A small-molecule ligand and the protein it binds are described below.
Small molecule (SMILES): CC(=O)N[C@H]1[C@H](O[C@H]2[C@H](O)[C@@H](NC(C)=O)CO[C@@H]2CO)O[C@H](CO)[C@@H](O)[C@@H]1O

Binding-site contacts:
Ligand atom N2 contacts residue ASN106 of chain 1.H at 4.0 Å.
Ligand atom C8 contacts residue ASP290 of chain 1.H at 3.1 Å.
Ligand atom O7 contacts residue ASN118 of chain 1.H at 3.7 Å.
Ligand atom C1 contacts residue TYR135 of chain 1.H at 4.2 Å (hydrophobic).
Ligand atom C7 contacts residue ASP290 of chain 1.H at 3.0 Å.
Ligand atom C7 contacts residue ASN118 of chain 1.H at 3.5 Å.
Ligand atom C7 contacts residue TYR135 of chain 1.H at 3.7 Å (hydrophobic).
Ligand atom O6 contacts residue TYR135 of chain 1.H at 3.2 Å.
Ligand atom O7 contacts residue TYR135 of chain 1.H at 3.0 Å.
Ligand atom N2 contacts residue ASP290 of chain 1.H at 4.0 Å.
Ligand atom C8 contacts residue ASN106 of chain 1.H at 3.5 Å.
Ligand atom N2 contacts residue ASN118 of chain 1.H at 2.9 Å (h-bond).
Ligand atom C6 contacts residue TYR135 of chain 1.H at 4.2 Å (hydrophobic).
Ligand atom C5 contacts residue TYR135 of chain 1.H at 3.9 Å (hydrophobic).
Ligand atom C5 contacts residue ASN118 of chain 1.H at 3.7 Å.
Ligand atom O6 contacts residue SER120 of chain 1.H at 4.5 Å.
Ligand atom C2 contacts residue ASN118 of chain 1.H at 2.5 Å.
Ligand atom O7 contacts residue LEU137 of chain 1.H at 4.4 Å.
Ligand atom C3 contacts residue ASN118 of chain 1.H at 3.8 Å.
Ligand atom C4 contacts residue ASN118 of chain 1.H at 4.2 Å.
Ligand atom C3 contacts residue ASP290 of chain 1.H at 4.3 Å.
Ligand atom C1 contacts residue ASN118 of chain 1.H at 1.4 Å.
Ligand atom C8 contacts residue VAL104 of chain 1.H at 4.3 Å (hydrophobic).
Ligand atom C7 contacts residue ASN106 of chain 1.H at 4.3 Å.
Ligand atom O5 contacts residue ASN118 of chain 1.H at 2.4 Å (h-bond).
Ligand atom O7 contacts residue ASP290 of chain 1.H at 2.7 Å (salt-bridge).
Ligand atom C8 contacts residue TYR135 of chain 1.H at 3.8 Å (hydrophobic).
Ligand atom O4 contacts residue TYR135 of chain 1.H at 4.3 Å.
Ligand atom O3 contacts residue ASP290 of chain 1.H at 4.3 Å.
Ligand atom O5 contacts residue TYR135 of chain 1.H at 4.2 Å.

Sequence of chain 1.H:
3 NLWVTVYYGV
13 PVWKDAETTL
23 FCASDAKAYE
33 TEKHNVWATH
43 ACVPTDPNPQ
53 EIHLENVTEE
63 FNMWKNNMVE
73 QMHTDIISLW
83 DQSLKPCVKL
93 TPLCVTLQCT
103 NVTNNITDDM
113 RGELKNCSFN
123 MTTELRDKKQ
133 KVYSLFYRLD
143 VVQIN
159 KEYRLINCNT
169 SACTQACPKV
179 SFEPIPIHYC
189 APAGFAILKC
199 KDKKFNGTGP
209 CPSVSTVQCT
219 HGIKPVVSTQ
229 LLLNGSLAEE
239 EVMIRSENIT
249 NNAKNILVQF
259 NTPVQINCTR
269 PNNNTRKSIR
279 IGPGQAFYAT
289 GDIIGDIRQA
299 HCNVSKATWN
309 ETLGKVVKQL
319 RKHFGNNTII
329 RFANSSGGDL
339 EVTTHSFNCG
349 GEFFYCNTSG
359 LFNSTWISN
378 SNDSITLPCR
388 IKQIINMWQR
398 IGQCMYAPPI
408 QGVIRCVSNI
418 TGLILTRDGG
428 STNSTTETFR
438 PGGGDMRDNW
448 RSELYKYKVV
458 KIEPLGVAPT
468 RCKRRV